The small molecule below binds the protein below.
Small molecule (SMILES): OC[C@H]1O[C@@H](NC(=S)N/N=C/c2ccc(Cl)cc2)[C@H](O)[C@@H](O)[C@@H]1O

Binding-site contacts:
Ligand atom O2 contacts residue TYR573 of chain 2.A at 3.1 Å (h-bond).
Ligand atom C13 contacts residue ASN133 of chain 2.A at 3.4 Å.
Ligand atom C14 contacts residue ASP283 of chain 2.A at 3.8 Å.
Ligand atom C13 contacts residue GLU88 of chain 2.A at 3.3 Å.
Ligand atom C5 contacts residue GLY135 of chain 2.A at 3.6 Å.
Ligand atom O4 contacts residue GLY675 of chain 2.A at 2.8 Å (h-bond).
Ligand atom C3 contacts residue GLY675 of chain 2.A at 3.9 Å.
Ligand atom C10 contacts residue HIS341 of chain 2.A at 3.6 Å.
Ligand atom S1 contacts residue GLY135 of chain 2.A at 3.6 Å (h-bond).
Ligand atom C6 contacts residue HIS377 of chain 2.A at 3.5 Å.
Ligand atom O3 contacts residue GLU672 of chain 2.A at 2.7 Å (salt-bridge).
Ligand atom S1 contacts residue LEU136 of chain 2.A at 3.3 Å (h-bond).
Ligand atom O6 contacts residue VAL455 of chain 2.A at 3.8 Å.
Ligand atom C2 contacts residue GLU672 of chain 2.A at 3.8 Å.
Ligand atom O3 contacts residue GLY675 of chain 2.A at 3.2 Å (h-bond).
Ligand atom O3 contacts residue SER674 of chain 2.A at 3.1 Å (h-bond).
Ligand atom C12 contacts residue ARG292 of chain 2.A at 3.9 Å.
Ligand atom C6 contacts residue ASN484 of chain 2.A at 3.3 Å.
Ligand atom O3 contacts residue ALA673 of chain 2.A at 3.4 Å (h-bond).
Ligand atom C12 contacts residue ASN282 of chain 2.A at 3.5 Å.
Ligand atom O5 contacts residue HIS377 of chain 2.A at 3.6 Å (h-bond).
Ligand atom CL1 contacts residue TYR280 of chain 2.A at 3.5 Å.
Ligand atom C7 contacts residue LEU136 of chain 2.A at 3.6 Å (hydrophobic).
Ligand atom O6 contacts residue HIS377 of chain 2.A at 2.7 Å (h-bond).
Ligand atom O4 contacts residue ASN484 of chain 2.A at 3.5 Å (h-bond).
Ligand atom C2 contacts residue HIS377 of chain 2.A at 3.4 Å.
Ligand atom C3 contacts residue GLU672 of chain 2.A at 3.4 Å.
Ligand atom O5 contacts residue LEU136 of chain 2.A at 3.5 Å (h-bond).
Ligand atom CL1 contacts residue ARG292 of chain 2.A at 3.8 Å.
Ligand atom CL1 contacts residue ASN282 of chain 2.A at 3.5 Å.
Ligand atom O6 contacts residue ASN484 of chain 2.A at 2.8 Å (h-bond).
Ligand atom O4 contacts residue SER674 of chain 2.A at 3.6 Å.
Ligand atom C5 contacts residue LEU136 of chain 2.A at 3.7 Å (hydrophobic).
Ligand atom N1 contacts residue HIS377 of chain 2.A at 3.8 Å.
Ligand atom C6 contacts residue GLY135 of chain 2.A at 3.6 Å.
Ligand atom O2 contacts residue GLU672 of chain 2.A at 3.2 Å (salt-bridge).
Ligand atom C4 contacts residue GLY675 of chain 2.A at 3.8 Å.
Ligand atom C6 contacts residue LEU136 of chain 2.A at 3.8 Å (hydrophobic).
Ligand atom C14 contacts residue GLU88 of chain 2.A at 3.4 Å.
Ligand atom C11 contacts residue ASN282 of chain 2.A at 3.6 Å.

Sequence of chain 2.A:
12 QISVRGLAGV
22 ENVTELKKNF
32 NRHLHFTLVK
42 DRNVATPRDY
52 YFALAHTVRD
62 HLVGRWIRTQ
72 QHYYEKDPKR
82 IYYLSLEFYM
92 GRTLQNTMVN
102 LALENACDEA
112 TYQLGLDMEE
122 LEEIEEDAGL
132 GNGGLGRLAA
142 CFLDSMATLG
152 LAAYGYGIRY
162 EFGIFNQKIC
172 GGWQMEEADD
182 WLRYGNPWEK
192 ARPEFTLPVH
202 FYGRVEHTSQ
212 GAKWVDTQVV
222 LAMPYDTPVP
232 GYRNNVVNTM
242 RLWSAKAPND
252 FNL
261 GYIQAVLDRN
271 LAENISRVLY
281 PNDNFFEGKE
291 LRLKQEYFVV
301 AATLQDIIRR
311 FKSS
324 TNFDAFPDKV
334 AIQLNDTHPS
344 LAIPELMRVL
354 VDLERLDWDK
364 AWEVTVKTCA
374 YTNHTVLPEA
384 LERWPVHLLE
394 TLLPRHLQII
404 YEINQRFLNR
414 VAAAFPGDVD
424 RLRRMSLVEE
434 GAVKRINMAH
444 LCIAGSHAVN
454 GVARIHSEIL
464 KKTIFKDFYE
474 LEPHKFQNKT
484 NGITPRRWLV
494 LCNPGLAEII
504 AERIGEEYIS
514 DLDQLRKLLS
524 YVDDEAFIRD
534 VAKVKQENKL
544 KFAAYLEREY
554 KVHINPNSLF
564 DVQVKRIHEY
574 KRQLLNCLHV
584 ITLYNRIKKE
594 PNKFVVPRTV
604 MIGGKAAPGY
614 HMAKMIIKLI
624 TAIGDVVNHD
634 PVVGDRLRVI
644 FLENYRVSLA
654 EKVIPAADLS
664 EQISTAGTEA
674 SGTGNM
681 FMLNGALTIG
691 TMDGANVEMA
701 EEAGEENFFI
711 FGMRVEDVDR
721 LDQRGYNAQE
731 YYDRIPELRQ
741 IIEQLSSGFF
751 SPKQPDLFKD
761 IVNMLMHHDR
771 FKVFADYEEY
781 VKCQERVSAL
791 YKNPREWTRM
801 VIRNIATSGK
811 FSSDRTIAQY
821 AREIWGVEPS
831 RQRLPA